Binding-site contacts:
Ligand atom O12 contacts residue MG1 of chain 2.C at 2.0 Å.
Ligand atom O21 contacts residue THR111 of chain 2.A at 3.7 Å.
Ligand atom O11 contacts residue THR102 of chain 2.A at 3.9 Å.
Ligand atom O21 contacts residue SER66 of chain 2.A at 3.4 Å.
Ligand atom C8 contacts residue LEU173 of chain 1.A at 3.3 Å (hydrophobic).
Ligand atom O21 contacts residue HIS63 of chain 2.A at 3.4 Å.
Ligand atom O12 contacts residue HIS99 of chain 2.A at 2.7 Å (h-bond).
Ligand atom C3 contacts residue GLN115 of chain 2.A at 3.6 Å.
Ligand atom C61 contacts residue PRO104 of chain 2.A at 3.9 Å (hydrophobic).
Ligand atom C4 contacts residue ASN81 of chain 2.A at 3.8 Å.
Ligand atom N21 contacts residue LEU59 of chain 2.A at 3.9 Å.
Ligand atom C43 contacts residue ASN81 of chain 2.A at 3.5 Å.
Ligand atom O3 contacts residue GLN115 of chain 2.A at 2.9 Å (h-bond).
Ligand atom C43 contacts residue PHE85 of chain 2.A at 3.4 Å (hydrophobic).
Ligand atom C12 contacts residue MG1 of chain 2.C at 3.0 Å.
Ligand atom N4 contacts residue ASN81 of chain 2.A at 2.7 Å (h-bond).
Ligand atom I7 contacts residue LEU169 of chain 1.A at 3.9 Å.
Ligand atom C42 contacts residue SER137 of chain 2.A at 3.5 Å.
Ligand atom O21 contacts residue GLN115 of chain 2.A at 3.4 Å (h-bond).
Ligand atom C1A contacts residue PRO104 of chain 2.A at 3.7 Å (hydrophobic).
Ligand atom C41 contacts residue SER137 of chain 2.A at 3.5 Å.
Ligand atom C21 contacts residue HIS63 of chain 2.A at 3.8 Å.
Ligand atom O1C contacts residue PHE85 of chain 2.A at 3.2 Å.
Ligand atom C9 contacts residue LEU173 of chain 1.A at 3.7 Å (hydrophobic).
Ligand atom C10 contacts residue PRO104 of chain 2.A at 3.8 Å (hydrophobic).
Ligand atom O10 contacts residue THR102 of chain 2.A at 3.8 Å.
Ligand atom C43 contacts residue SER137 of chain 2.A at 3.4 Å.
Ligand atom C4 contacts residue GLN115 of chain 2.A at 3.5 Å.
Ligand atom N21 contacts residue GLN108 of chain 2.A at 3.8 Å.
Ligand atom O11 contacts residue MG1 of chain 2.C at 1.9 Å.
Ligand atom O10 contacts residue MG1 of chain 2.C at 3.9 Å.
Ligand atom C5 contacts residue ILE133 of chain 2.A at 3.8 Å (hydrophobic).
Ligand atom O3 contacts residue HIS63 of chain 2.A at 3.1 Å (h-bond).
Ligand atom O10 contacts residue ARG103 of chain 2.A at 3.8 Å.
Ligand atom O3 contacts residue ASN81 of chain 2.A at 2.9 Å (h-bond).
Ligand atom N4 contacts residue SER137 of chain 2.A at 3.9 Å.
Ligand atom C1B contacts residue MG1 of chain 2.C at 3.4 Å.
Ligand atom C5 contacts residue GLN115 of chain 2.A at 3.8 Å.
Ligand atom C11 contacts residue MG1 of chain 2.C at 2.9 Å.
Ligand atom C42 contacts residue ASN81 of chain 2.A at 3.0 Å.

Sequence of chain 1.A:
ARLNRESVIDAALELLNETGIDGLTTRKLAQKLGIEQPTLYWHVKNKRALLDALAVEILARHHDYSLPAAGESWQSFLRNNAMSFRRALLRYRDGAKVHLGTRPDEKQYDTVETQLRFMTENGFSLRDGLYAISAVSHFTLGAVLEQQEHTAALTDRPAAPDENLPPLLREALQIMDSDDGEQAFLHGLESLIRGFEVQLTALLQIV

Sequence of chain 2.A:
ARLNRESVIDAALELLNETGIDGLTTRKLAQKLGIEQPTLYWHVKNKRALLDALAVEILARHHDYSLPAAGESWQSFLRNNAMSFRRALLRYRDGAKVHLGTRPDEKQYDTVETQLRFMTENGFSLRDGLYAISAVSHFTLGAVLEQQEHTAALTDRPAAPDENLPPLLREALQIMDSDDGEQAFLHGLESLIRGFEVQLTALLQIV

A small-molecule ligand and the protein it binds are described below.
Small molecule (SMILES): CN(C)[C@@H]1C(O)=C(C(N)=O)C(=O)[C@@]2(O)C(O)=C3C(=O)c4c(O)ccc(I)c4C[C@H]3C[C@@H]12